Binding-site contacts:
Ligand atom C1 contacts residue ASN254 of chain 1.E at 1.4 Å.
Ligand atom O5 contacts residue ASN254 of chain 1.E at 2.4 Å (h-bond).
Ligand atom C7 contacts residue ASN254 of chain 1.E at 3.3 Å.
Ligand atom C8 contacts residue THR253 of chain 1.E at 3.9 Å.
Ligand atom C3 contacts residue ASN254 of chain 1.E at 3.8 Å.
Ligand atom C5 contacts residue TRP160 of chain 1.E at 3.8 Å (hydrophobic).
Ligand atom O5 contacts residue TRP160 of chain 1.E at 4.0 Å.
Ligand atom O7 contacts residue ASN254 of chain 1.E at 3.5 Å (h-bond).
Ligand atom N2 contacts residue ASN254 of chain 1.E at 2.9 Å (h-bond).
Ligand atom C4 contacts residue ASN254 of chain 1.E at 4.2 Å.
Ligand atom C2 contacts residue ASN254 of chain 1.E at 2.4 Å.
Ligand atom C8 contacts residue VAL252 of chain 1.E at 3.4 Å (hydrophobic).
Ligand atom C5 contacts residue ASN254 of chain 1.E at 3.7 Å.
Ligand atom C6 contacts residue TRP160 of chain 1.E at 4.0 Å (hydrophobic).
Ligand atom C1 contacts residue TRP160 of chain 1.E at 3.9 Å (hydrophobic).
Ligand atom C8 contacts residue ASN254 of chain 1.E at 4.0 Å.

A protein and the small-molecule ligand that binds it are described below.
Small molecule (SMILES): CC(=O)N[C@@H]1[C@@H](O)[C@H](O)[C@@H](CO)O[C@H]1O

Sequence of chain 1.E:
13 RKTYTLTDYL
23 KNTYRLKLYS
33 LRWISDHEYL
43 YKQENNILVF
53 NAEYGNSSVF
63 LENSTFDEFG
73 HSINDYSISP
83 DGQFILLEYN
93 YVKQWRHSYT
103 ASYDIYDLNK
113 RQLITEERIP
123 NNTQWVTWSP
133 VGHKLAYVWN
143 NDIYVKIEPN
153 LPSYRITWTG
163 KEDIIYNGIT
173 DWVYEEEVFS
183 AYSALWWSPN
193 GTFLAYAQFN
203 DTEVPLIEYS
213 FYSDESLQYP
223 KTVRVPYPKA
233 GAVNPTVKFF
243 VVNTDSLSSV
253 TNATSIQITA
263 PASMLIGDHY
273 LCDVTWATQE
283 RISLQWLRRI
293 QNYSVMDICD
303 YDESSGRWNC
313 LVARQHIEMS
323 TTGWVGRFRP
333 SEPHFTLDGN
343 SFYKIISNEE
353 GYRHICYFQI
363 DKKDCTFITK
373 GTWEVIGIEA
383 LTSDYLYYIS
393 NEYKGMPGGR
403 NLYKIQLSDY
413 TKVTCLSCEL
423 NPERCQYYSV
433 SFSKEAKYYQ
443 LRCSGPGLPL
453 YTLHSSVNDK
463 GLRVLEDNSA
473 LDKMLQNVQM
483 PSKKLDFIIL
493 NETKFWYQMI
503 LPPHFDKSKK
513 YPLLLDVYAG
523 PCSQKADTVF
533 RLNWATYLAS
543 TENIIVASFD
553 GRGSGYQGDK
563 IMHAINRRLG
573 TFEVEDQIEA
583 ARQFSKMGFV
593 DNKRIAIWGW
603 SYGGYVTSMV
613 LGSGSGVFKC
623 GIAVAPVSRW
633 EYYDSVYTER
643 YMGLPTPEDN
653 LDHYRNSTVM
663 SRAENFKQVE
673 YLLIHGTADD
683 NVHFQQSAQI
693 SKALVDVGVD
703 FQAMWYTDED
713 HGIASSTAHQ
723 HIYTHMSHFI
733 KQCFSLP